Binding-site contacts:
Ligand atom O6 contacts residue GLN26 of chain 1.A at 3.0 Å (h-bond).
Ligand atom C6 contacts residue SER25 of chain 1.A at 4.2 Å.
Ligand atom C5 contacts residue GLN26 of chain 1.A at 4.5 Å.
Ligand atom O5 contacts residue GLN26 of chain 1.A at 3.6 Å.
Ligand atom C1 contacts residue ASN23 of chain 1.A at 1.4 Å.
Ligand atom C7 contacts residue ASN23 of chain 1.A at 3.5 Å.
Ligand atom C5 contacts residue SER25 of chain 1.A at 3.9 Å.
Ligand atom C6 contacts residue GLN26 of chain 1.A at 3.9 Å.
Ligand atom C5 contacts residue ASN23 of chain 1.A at 3.6 Å.
Ligand atom C2 contacts residue ASN23 of chain 1.A at 2.5 Å.
Ligand atom N2 contacts residue ASN23 of chain 1.A at 2.9 Å (h-bond).
Ligand atom O7 contacts residue ASN23 of chain 1.A at 3.6 Å (h-bond).
Ligand atom C1 contacts residue SER25 of chain 1.A at 4.3 Å.
Ligand atom O5 contacts residue ASN23 of chain 1.A at 2.3 Å (h-bond).
Ligand atom O6 contacts residue SER25 of chain 1.A at 3.5 Å.
Ligand atom C1 contacts residue GLN26 of chain 1.A at 4.3 Å.
Ligand atom C4 contacts residue ASN23 of chain 1.A at 4.2 Å.
Ligand atom C3 contacts residue ASN23 of chain 1.A at 3.8 Å.
Ligand atom O5 contacts residue SER25 of chain 1.A at 4.0 Å.

Sequence of chain 1.A:
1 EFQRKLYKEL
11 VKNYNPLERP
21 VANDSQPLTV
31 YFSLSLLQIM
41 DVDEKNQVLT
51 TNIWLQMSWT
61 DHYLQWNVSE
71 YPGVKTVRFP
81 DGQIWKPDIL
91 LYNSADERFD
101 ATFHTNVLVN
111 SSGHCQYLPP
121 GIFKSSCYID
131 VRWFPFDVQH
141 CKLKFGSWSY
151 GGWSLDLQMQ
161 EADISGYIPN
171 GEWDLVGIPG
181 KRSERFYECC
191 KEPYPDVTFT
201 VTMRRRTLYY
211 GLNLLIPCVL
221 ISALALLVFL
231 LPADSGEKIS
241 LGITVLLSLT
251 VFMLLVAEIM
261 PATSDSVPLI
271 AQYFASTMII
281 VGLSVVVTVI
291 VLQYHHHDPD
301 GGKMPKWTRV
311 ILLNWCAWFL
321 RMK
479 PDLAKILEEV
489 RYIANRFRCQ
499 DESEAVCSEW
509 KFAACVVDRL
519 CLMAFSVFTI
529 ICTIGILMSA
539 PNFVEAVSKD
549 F

The small molecule below binds the protein below.
Small molecule (SMILES): CC(=O)N[C@H]1[C@H](O[C@H]2[C@H](O)[C@@H](NC(C)=O)CO[C@@H]2CO)O[C@H](CO)[C@@H](O)[C@@H]1O